This protein binds this small molecule.
Small molecule (SMILES): CC(=O)N[C@@H]1[C@@H](O)[C@H](O)[C@@H](CO)O[C@H]1O

Binding-site contacts:
Ligand atom C7 contacts residue THR175 of chain 1.B at 3.6 Å.
Ligand atom O7 contacts residue SER176 of chain 1.B at 4.2 Å.
Ligand atom O7 contacts residue THR175 of chain 1.B at 4.0 Å.
Ligand atom C8 contacts residue VAL201 of chain 1.B at 3.8 Å (hydrophobic).
Ligand atom C2 contacts residue ASN202 of chain 1.B at 2.5 Å.
Ligand atom N2 contacts residue ASN202 of chain 1.B at 2.8 Å (h-bond).
Ligand atom C3 contacts residue ASN202 of chain 1.B at 3.8 Å.
Ligand atom O6 contacts residue LYS178 of chain 1.B at 3.5 Å (salt-bridge).
Ligand atom C8 contacts residue THR175 of chain 1.B at 3.8 Å.
Ligand atom C7 contacts residue ASN202 of chain 1.B at 3.9 Å.
Ligand atom C1 contacts residue THR175 of chain 1.B at 4.2 Å.
Ligand atom O6 contacts residue GLU154 of chain 1.B at 4.3 Å.
Ligand atom C4 contacts residue ASN202 of chain 1.B at 4.3 Å.
Ligand atom C5 contacts residue ASN202 of chain 1.B at 3.6 Å.
Ligand atom O7 contacts residue ASN202 of chain 1.B at 4.4 Å.
Ligand atom C2 contacts residue THR175 of chain 1.B at 4.2 Å.
Ligand atom C6 contacts residue LYS178 of chain 1.B at 4.0 Å.
Ligand atom O5 contacts residue LYS178 of chain 1.B at 4.1 Å.
Ligand atom C1 contacts residue ASN202 of chain 1.B at 1.4 Å.
Ligand atom N2 contacts residue THR175 of chain 1.B at 3.6 Å.
Ligand atom O5 contacts residue ASN202 of chain 1.B at 2.4 Å (h-bond).

Sequence of chain 1.B:
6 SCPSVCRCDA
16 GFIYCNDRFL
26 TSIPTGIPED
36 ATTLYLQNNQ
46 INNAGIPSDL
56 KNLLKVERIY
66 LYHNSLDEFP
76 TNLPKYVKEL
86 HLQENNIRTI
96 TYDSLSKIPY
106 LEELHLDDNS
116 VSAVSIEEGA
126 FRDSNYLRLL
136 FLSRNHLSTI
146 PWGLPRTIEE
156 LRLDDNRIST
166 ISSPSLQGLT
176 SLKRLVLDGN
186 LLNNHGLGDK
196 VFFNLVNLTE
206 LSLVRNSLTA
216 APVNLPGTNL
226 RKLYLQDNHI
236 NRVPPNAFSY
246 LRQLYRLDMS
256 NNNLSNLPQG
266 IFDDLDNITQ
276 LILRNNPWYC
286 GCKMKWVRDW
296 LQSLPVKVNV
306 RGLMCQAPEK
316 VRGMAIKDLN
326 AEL